The protein below binds the small molecule below.
Small molecule (SMILES): CC(=O)N[C@H]1[C@H](O[C@H]2[C@H](O)[C@@H](NC(C)=O)CO[C@@H]2CO)O[C@H](CO)[C@@H](O)[C@@H]1O

Sequence of chain 1.C:
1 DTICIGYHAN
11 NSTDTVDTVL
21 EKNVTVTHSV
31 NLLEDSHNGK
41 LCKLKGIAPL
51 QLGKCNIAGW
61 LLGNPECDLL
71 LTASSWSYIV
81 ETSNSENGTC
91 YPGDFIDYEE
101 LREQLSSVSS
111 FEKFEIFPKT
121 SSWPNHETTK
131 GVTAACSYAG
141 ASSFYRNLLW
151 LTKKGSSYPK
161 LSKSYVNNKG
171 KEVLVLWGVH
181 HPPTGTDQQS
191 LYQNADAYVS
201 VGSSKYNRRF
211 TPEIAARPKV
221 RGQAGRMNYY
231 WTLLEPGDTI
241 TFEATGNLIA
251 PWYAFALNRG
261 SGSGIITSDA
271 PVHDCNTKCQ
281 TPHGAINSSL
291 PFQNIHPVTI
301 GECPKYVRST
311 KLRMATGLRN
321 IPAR

Binding-site contacts:
Ligand atom C8 contacts residue CYS90 of chain 1.C at 3.9 Å (hydrophobic).
Ligand atom C1 contacts residue GLU66 of chain 1.C at 4.4 Å.
Ligand atom N2 contacts residue ASN87 of chain 1.C at 2.8 Å (h-bond).
Ligand atom C3 contacts residue ASN87 of chain 1.C at 3.7 Å.
Ligand atom C5 contacts residue ASN87 of chain 1.C at 3.6 Å.
Ligand atom O7 contacts residue ASN87 of chain 1.C at 2.6 Å (h-bond).
Ligand atom C7 contacts residue CYS90 of chain 1.C at 4.2 Å (hydrophobic).
Ligand atom C7 contacts residue ASN87 of chain 1.C at 2.9 Å.
Ligand atom C2 contacts residue ARG221 of chain 1.C at 3.1 Å.
Ligand atom C8 contacts residue ASN64 of chain 1.C at 3.7 Å.
Ligand atom C8 contacts residue SER137 of chain 1.C at 4.4 Å.
Ligand atom N2 contacts residue GLU66 of chain 1.C at 3.6 Å.
Ligand atom O7 contacts residue CYS90 of chain 1.C at 3.7 Å.
Ligand atom C7 contacts residue ASN64 of chain 1.C at 3.9 Å.
Ligand atom C7 contacts residue ARG221 of chain 1.C at 3.3 Å.
Ligand atom C3 contacts residue ARG221 of chain 1.C at 3.3 Å.
Ligand atom C8 contacts residue ALA135 of chain 1.C at 4.4 Å (hydrophobic).
Ligand atom O5 contacts residue ARG221 of chain 1.C at 4.1 Å.
Ligand atom C7 contacts residue GLU66 of chain 1.C at 3.8 Å.
Ligand atom C6 contacts residue GLU86 of chain 1.C at 3.5 Å.
Ligand atom O7 contacts residue ARG221 of chain 1.C at 3.6 Å (salt-bridge).
Ligand atom C1 contacts residue ASN87 of chain 1.C at 1.4 Å.
Ligand atom C2 contacts residue ASN87 of chain 1.C at 2.3 Å.
Ligand atom O5 contacts residue GLU86 of chain 1.C at 4.4 Å.
Ligand atom O5 contacts residue ASN87 of chain 1.C at 2.4 Å (h-bond).
Ligand atom O7 contacts residue GLU66 of chain 1.C at 4.4 Å.
Ligand atom C2 contacts residue GLU66 of chain 1.C at 4.5 Å.
Ligand atom C8 contacts residue ARG221 of chain 1.C at 4.2 Å.
Ligand atom C6 contacts residue ARG221 of chain 1.C at 4.4 Å.
Ligand atom N2 contacts residue ARG221 of chain 1.C at 3.1 Å (salt-bridge).
Ligand atom O7 contacts residue ASN64 of chain 1.C at 3.1 Å (h-bond).
Ligand atom O3 contacts residue ARG221 of chain 1.C at 2.4 Å (salt-bridge).
Ligand atom O6 contacts residue GLU86 of chain 1.C at 2.9 Å (salt-bridge).
Ligand atom C4 contacts residue ARG221 of chain 1.C at 4.1 Å.
Ligand atom C4 contacts residue ASN87 of chain 1.C at 4.1 Å.
Ligand atom C8 contacts residue ASN87 of chain 1.C at 4.2 Å.
Ligand atom C8 contacts residue GLU66 of chain 1.C at 3.6 Å.